Binding-site contacts:
Ligand atom O5 contacts residue ASN12 of chain 40.M at 2.8 Å (h-bond).
Ligand atom C2 contacts residue ASN12 of chain 40.M at 3.3 Å.
Ligand atom C5 contacts residue ASN12 of chain 40.M at 4.2 Å.
Ligand atom C1 contacts residue ASN12 of chain 40.M at 2.2 Å.
Ligand atom C7 contacts residue ASN12 of chain 40.M at 3.9 Å.
Ligand atom N2 contacts residue ASN12 of chain 40.M at 3.8 Å.
Ligand atom O7 contacts residue ASN12 of chain 40.M at 3.6 Å.

A small-molecule ligand and the protein it binds are described below.
Small molecule (SMILES): CC(=O)N[C@H]1[C@H](O[C@H]2[C@H](O)[C@@H](NC(C)=O)CO[C@@H]2CO)O[C@H](CO)[C@@H](O)[C@@H]1O

Sequence of chain 40.M:
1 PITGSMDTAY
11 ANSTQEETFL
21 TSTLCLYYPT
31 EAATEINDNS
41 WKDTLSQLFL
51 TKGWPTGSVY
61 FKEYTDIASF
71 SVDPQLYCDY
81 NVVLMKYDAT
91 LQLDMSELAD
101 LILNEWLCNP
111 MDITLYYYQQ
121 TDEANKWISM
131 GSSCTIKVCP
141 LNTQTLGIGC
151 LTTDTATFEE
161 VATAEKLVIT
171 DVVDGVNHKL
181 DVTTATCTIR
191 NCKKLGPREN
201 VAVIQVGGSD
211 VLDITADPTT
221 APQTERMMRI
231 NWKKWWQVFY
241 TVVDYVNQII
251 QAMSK